Binding-site contacts:
Ligand atom C4 contacts residue ASN126 of chain 2.B at 4.2 Å.
Ligand atom N2 contacts residue ASN126 of chain 2.B at 2.8 Å (h-bond).
Ligand atom C8 contacts residue LYS122 of chain 2.B at 4.4 Å.
Ligand atom O7 contacts residue ASN126 of chain 2.B at 4.1 Å.
Ligand atom C8 contacts residue ASN126 of chain 2.B at 4.2 Å.
Ligand atom C7 contacts residue ASN126 of chain 2.B at 3.7 Å.
Ligand atom C3 contacts residue ASN126 of chain 2.B at 3.7 Å.
Ligand atom C8 contacts residue GLU123 of chain 2.B at 3.4 Å.
Ligand atom C5 contacts residue ASN126 of chain 2.B at 3.6 Å.
Ligand atom C1 contacts residue ASN126 of chain 2.B at 1.4 Å.
Ligand atom C2 contacts residue ASN126 of chain 2.B at 2.3 Å.
Ligand atom O7 contacts residue TYR127 of chain 2.B at 4.3 Å.
Ligand atom O5 contacts residue ASN126 of chain 2.B at 2.3 Å (h-bond).

Sequence of chain 2.B:
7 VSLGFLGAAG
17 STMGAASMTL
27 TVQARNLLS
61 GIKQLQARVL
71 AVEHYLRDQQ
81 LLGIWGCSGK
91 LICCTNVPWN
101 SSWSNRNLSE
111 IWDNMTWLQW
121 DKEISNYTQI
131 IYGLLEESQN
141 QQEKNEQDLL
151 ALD

The protein below binds the small molecule below.
Small molecule (SMILES): CC(=O)N[C@@H]1[C@@H](O)[C@H](O)[C@@H](CO)O[C@H]1O